The protein below binds the small molecule below.
Small molecule (SMILES): C[C@@H]1C[C@H](S(=O)(=O)O)N[C@H]1C(=O)O

Sequence of chain 1.A:
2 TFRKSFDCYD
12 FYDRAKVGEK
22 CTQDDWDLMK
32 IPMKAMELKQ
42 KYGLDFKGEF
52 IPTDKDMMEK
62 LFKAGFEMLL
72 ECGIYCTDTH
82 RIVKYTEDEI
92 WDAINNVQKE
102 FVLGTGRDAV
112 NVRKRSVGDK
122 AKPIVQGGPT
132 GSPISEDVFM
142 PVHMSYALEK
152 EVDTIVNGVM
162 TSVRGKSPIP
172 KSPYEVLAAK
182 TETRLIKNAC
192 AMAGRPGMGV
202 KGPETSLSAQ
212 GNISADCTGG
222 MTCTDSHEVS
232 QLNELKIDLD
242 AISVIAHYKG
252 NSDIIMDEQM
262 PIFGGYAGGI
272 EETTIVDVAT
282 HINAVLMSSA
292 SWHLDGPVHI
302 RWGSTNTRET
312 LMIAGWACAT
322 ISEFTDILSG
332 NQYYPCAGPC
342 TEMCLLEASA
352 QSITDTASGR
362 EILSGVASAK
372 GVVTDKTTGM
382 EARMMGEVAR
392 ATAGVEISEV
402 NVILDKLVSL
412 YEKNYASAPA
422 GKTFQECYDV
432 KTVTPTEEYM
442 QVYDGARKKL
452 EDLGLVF

Binding-site contacts:
Ligand atom C6 contacts residue ASN158 of chain 1.A at 4.0 Å.
Ligand atom C6 contacts residue GLY132 of chain 1.A at 3.1 Å.
Ligand atom O4 contacts residue GLN333 of chain 1.A at 3.1 Å (h-bond).
Ligand atom O2 contacts residue TYR335 of chain 1.A at 3.8 Å.
Ligand atom O1 contacts residue VAL157 of chain 1.A at 3.5 Å.
Ligand atom C6 contacts residue GLU205 of chain 1.A at 3.3 Å.
Ligand atom C2 contacts residue GLN333 of chain 1.A at 3.4 Å.
Ligand atom C5 contacts residue GLN333 of chain 1.A at 3.8 Å.
Ligand atom N1 contacts residue LEU295 of chain 1.A at 3.8 Å.
Ligand atom C5 contacts residue GLU229 of chain 1.A at 3.3 Å.
Ligand atom C3 contacts residue LYS202 of chain 1.A at 2.9 Å.
Ligand atom C3 contacts residue GLU205 of chain 1.A at 3.1 Å.
Ligand atom O3 contacts residue GLN333 of chain 1.A at 3.4 Å (h-bond).
Ligand atom C1 contacts residue VAL157 of chain 1.A at 3.7 Å (hydrophobic).
Ligand atom O1 contacts residue THR131 of chain 1.A at 4.0 Å.
Ligand atom C1 contacts residue SER365 of chain 1.A at 3.9 Å.
Ligand atom C1 contacts residue LEU295 of chain 1.A at 3.4 Å (hydrophobic).
Ligand atom N1 contacts residue GLN333 of chain 1.A at 2.8 Å (h-bond).
Ligand atom O1 contacts residue GLN333 of chain 1.A at 3.9 Å.
Ligand atom N1 contacts residue GLU229 of chain 1.A at 2.8 Å (salt-bridge).
Ligand atom C1 contacts residue GLN333 of chain 1.A at 3.8 Å.
Ligand atom O3 contacts residue GLU259 of chain 1.A at 3.0 Å.
Ligand atom C2 contacts residue GLU229 of chain 1.A at 3.8 Å.
Ligand atom O1 contacts residue LEU295 of chain 1.A at 3.4 Å.
Ligand atom C1 contacts residue LYS202 of chain 1.A at 1.3 Å.
Ligand atom O3 contacts residue MET261 of chain 1.A at 3.7 Å.
Ligand atom O1 contacts residue LYS202 of chain 1.A at 2.3 Å (salt-bridge).
Ligand atom O1 contacts residue SER365 of chain 1.A at 2.9 Å (h-bond).
Ligand atom C3 contacts residue GLU229 of chain 1.A at 3.3 Å.
Ligand atom C1 contacts residue GLU229 of chain 1.A at 4.0 Å.
Ligand atom C6 contacts residue VAL157 of chain 1.A at 3.7 Å (hydrophobic).
Ligand atom C6 contacts residue LYS202 of chain 1.A at 3.5 Å.
Ligand atom O4 contacts residue TYR335 of chain 1.A at 2.6 Å (h-bond).
Ligand atom S1 contacts residue GLN333 of chain 1.A at 3.7 Å.
Ligand atom C2 contacts residue LYS202 of chain 1.A at 2.4 Å.
Ligand atom C4 contacts residue GLU205 of chain 1.A at 3.4 Å.
Ligand atom C6 contacts residue THR131 of chain 1.A at 3.3 Å.
Ligand atom C5 contacts residue LYS202 of chain 1.A at 4.1 Å.
Ligand atom S1 contacts residue TYR335 of chain 1.A at 3.8 Å.
Ligand atom N1 contacts residue LYS202 of chain 1.A at 3.1 Å (salt-bridge).